Binding-site contacts:
Ligand atom N02 contacts residue HEM1 of chain 1.C at 3.7 Å.
Ligand atom C04 contacts residue HEM1 of chain 1.C at 3.7 Å.
Ligand atom F13 contacts residue TYR292 of chain 1.A at 2.8 Å.
Ligand atom C03 contacts residue PRO269 of chain 1.A at 3.5 Å (hydrophobic).
Ligand atom C15 contacts residue HEM1 of chain 1.C at 3.6 Å.
Ligand atom C08 contacts residue SER289 of chain 1.A at 3.6 Å.
Ligand atom C21 contacts residue ARG300 of chain 1.A at 3.3 Å.
Ligand atom F13 contacts residue GLN182 of chain 1.A at 3.0 Å.
Ligand atom N02 contacts residue TRP291 of chain 1.A at 2.9 Å (h-bond).
Ligand atom O07 contacts residue GLY290 of chain 1.A at 3.2 Å (h-bond).
Ligand atom C16 contacts residue HEM1 of chain 1.C at 3.0 Å.
Ligand atom C10 contacts residue VAL271 of chain 1.A at 3.5 Å (hydrophobic).
Ligand atom C15 contacts residue GLU296 of chain 1.A at 3.3 Å.
Ligand atom C03 contacts residue HEM1 of chain 1.C at 3.5 Å.
Ligand atom O07 contacts residue PRO269 of chain 1.A at 3.6 Å.
Ligand atom C11 contacts residue GLU296 of chain 1.A at 3.6 Å.
Ligand atom C16 contacts residue GLU296 of chain 1.A at 3.1 Å.
Ligand atom C18 contacts residue ARG300 of chain 1.A at 3.5 Å.
Ligand atom C20 contacts residue ASP301 of chain 1.A at 3.0 Å.
Ligand atom C08 contacts residue PHE288 of chain 1.A at 3.3 Å (hydrophobic).
Ligand atom C20 contacts residue ARG307 of chain 1.A at 3.2 Å.
Ligand atom C12 contacts residue GLN182 of chain 1.A at 3.5 Å.
Ligand atom C08 contacts residue HEM1 of chain 1.C at 3.7 Å.
Ligand atom C02 contacts residue GLU296 of chain 1.A at 3.2 Å.
Ligand atom F12 contacts residue GLN182 of chain 1.A at 2.6 Å.
Ligand atom C20 contacts residue ARG300 of chain 1.A at 3.5 Å.
Ligand atom N02 contacts residue GLU296 of chain 1.A at 2.3 Å (salt-bridge).
Ligand atom C13 contacts residue GLN182 of chain 1.A at 3.6 Å.
Ligand atom C06 contacts residue GLU296 of chain 1.A at 3.6 Å.
Ligand atom N02 contacts residue MET293 of chain 1.A at 3.6 Å (h-bond).
Ligand atom C02 contacts residue TRP291 of chain 1.A at 3.7 Å (hydrophobic).
Ligand atom C17 contacts residue GLU296 of chain 1.A at 3.7 Å.
Ligand atom N01 contacts residue GLU296 of chain 1.A at 2.7 Å (salt-bridge).
Ligand atom C08 contacts residue GLY290 of chain 1.A at 3.6 Å.
Ligand atom C02 contacts residue HEM1 of chain 1.C at 3.6 Å.
Ligand atom O07 contacts residue HEM1 of chain 1.C at 3.5 Å.
Ligand atom N02 contacts residue TYR292 of chain 1.A at 3.4 Å.
Ligand atom C17 contacts residue HEM1 of chain 1.C at 3.3 Å.
Ligand atom C18 contacts residue GLU296 of chain 1.A at 3.4 Å.
Ligand atom C03 contacts residue TRP291 of chain 1.A at 3.6 Å (hydrophobic).

Sequence of chain 1.A:
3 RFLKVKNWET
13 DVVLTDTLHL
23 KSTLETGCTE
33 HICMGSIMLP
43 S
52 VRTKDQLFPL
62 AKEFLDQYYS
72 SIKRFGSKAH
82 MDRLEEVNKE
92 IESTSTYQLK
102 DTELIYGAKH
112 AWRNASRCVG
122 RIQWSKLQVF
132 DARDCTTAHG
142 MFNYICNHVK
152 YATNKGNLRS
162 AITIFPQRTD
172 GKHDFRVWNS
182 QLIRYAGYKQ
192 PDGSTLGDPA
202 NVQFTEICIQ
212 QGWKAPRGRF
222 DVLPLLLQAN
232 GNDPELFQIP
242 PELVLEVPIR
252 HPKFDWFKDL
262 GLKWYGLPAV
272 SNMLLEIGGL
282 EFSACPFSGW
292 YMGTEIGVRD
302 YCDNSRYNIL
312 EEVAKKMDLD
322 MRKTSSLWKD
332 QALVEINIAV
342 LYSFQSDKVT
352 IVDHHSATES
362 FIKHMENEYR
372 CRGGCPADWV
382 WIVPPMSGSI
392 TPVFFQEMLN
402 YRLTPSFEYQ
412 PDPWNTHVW

A small-molecule ligand and the protein it binds are described below.
Small molecule (SMILES): COc1cc(N)nc(CCc2cc(CCN(C)C)cc(F)c2F)c1